Sequence of chain 1.A:
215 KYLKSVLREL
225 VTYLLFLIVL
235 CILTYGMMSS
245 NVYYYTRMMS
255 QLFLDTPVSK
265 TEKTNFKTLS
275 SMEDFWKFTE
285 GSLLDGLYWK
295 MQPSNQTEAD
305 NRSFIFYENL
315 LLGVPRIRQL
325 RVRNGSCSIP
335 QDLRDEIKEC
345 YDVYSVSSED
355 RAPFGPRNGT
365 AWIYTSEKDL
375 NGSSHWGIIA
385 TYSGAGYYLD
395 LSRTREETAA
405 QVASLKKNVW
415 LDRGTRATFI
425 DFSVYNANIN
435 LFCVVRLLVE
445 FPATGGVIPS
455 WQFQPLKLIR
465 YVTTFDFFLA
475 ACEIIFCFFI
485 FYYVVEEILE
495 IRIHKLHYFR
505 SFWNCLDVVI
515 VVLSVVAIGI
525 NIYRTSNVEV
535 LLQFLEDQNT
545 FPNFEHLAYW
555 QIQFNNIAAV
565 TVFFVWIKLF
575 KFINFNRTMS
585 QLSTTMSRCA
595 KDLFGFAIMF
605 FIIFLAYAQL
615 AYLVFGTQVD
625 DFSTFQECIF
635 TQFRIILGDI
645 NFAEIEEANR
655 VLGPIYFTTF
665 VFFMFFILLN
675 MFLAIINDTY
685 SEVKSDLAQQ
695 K

Binding-site contacts:
Ligand atom CA contacts residue ILE232 of chain 1.A at 4.0 Å (hydrophobic).
Ligand atom C contacts residue TYR239 of chain 1.A at 4.3 Å (hydrophobic).
Ligand atom CH contacts residue CYS235 of chain 1.A at 4.0 Å (hydrophobic).
Ligand atom CG contacts residue CYS235 of chain 1.A at 4.3 Å (hydrophobic).
Ligand atom CE1 contacts residue LEU231 of chain 1.A at 3.5 Å (hydrophobic).
Ligand atom CZ contacts residue LEU231 of chain 1.A at 3.8 Å (hydrophobic).
Ligand atom OH contacts residue ILE236 of chain 1.A at 3.5 Å (h-bond).
Ligand atom CD1 contacts residue ILE232 of chain 1.A at 3.6 Å (hydrophobic).
Ligand atom O contacts residue ILE236 of chain 1.A at 4.2 Å.
Ligand atom CH contacts residue ILE236 of chain 1.A at 4.1 Å (hydrophobic).
Ligand atom CE1 contacts residue ILE232 of chain 1.A at 3.5 Å (hydrophobic).
Ligand atom CA contacts residue CYS235 of chain 1.A at 3.9 Å (hydrophobic).
Ligand atom CE1 contacts residue CYS235 of chain 1.A at 3.8 Å (hydrophobic).
Ligand atom OXT contacts residue TYR239 of chain 1.A at 4.1 Å.
Ligand atom N contacts residue ILE232 of chain 1.A at 3.5 Å.
Ligand atom OH contacts residue CYS235 of chain 1.A at 2.7 Å (h-bond).
Ligand atom CZ contacts residue ILE232 of chain 1.A at 3.6 Å (hydrophobic).
Ligand atom O contacts residue TYR239 of chain 1.A at 3.4 Å.
Ligand atom CB contacts residue CYS235 of chain 1.A at 4.4 Å (hydrophobic).
Ligand atom CD1 contacts residue CYS235 of chain 1.A at 3.6 Å (hydrophobic).
Ligand atom O contacts residue CYS235 of chain 1.A at 3.6 Å (h-bond).

A small-molecule ligand and the protein it binds are described below.
Small molecule (SMILES): N[C@@H](CC1CCCCC1)[C@@H](O)CC(=O)O